Binding-site contacts:
Ligand atom N9 contacts residue ILE121 of chain 3.A at 4.4 Å.
Ligand atom CL1 contacts residue ILE124 of chain 3.A at 3.4 Å.
Ligand atom C1 contacts residue PRO53 of chain 3.A at 4.4 Å (hydrophobic).
Ligand atom N9 contacts residue PRO53 of chain 3.A at 4.2 Å.
Ligand atom O9A contacts residue ILE121 of chain 3.A at 3.5 Å.
Ligand atom CL2 contacts residue ILE121 of chain 3.A at 4.0 Å.
Ligand atom CL1 contacts residue GLY123 of chain 3.A at 3.7 Å.
Ligand atom CL2 contacts residue GLY123 of chain 3.A at 3.6 Å.
Ligand atom CL1 contacts residue PRO53 of chain 3.A at 4.1 Å.
Ligand atom O9B contacts residue PRO53 of chain 3.A at 3.9 Å.
Ligand atom C1 contacts residue GLY52 of chain 3.A at 4.3 Å.
Ligand atom C2 contacts residue GLY52 of chain 3.A at 4.3 Å.
Ligand atom C1 contacts residue TYR125 of chain 3.A at 3.6 Å (hydrophobic).
Ligand atom C8 contacts residue PRO53 of chain 3.A at 3.8 Å (hydrophobic).
Ligand atom C4 contacts residue PRO50 of chain 3.A at 4.3 Å (hydrophobic).
Ligand atom C9 contacts residue PRO53 of chain 3.A at 4.1 Å (hydrophobic).
Ligand atom CL1 contacts residue ILE51 of chain 3.A at 4.2 Å.
Ligand atom CL1 contacts residue PRO50 of chain 3.A at 3.7 Å.
Ligand atom CL2 contacts residue THR98 of chain 3.A at 4.0 Å.
Ligand atom O2 contacts residue PRO50 of chain 3.A at 4.0 Å.
Ligand atom CL2 contacts residue PRO53 of chain 3.A at 3.6 Å.
Ligand atom CL1 contacts residue TYR125 of chain 3.A at 3.7 Å.
Ligand atom C2 contacts residue PRO53 of chain 3.A at 4.1 Å (hydrophobic).
Ligand atom O4 contacts residue PRO50 of chain 3.A at 3.4 Å.
Ligand atom C1 contacts residue GLY123 of chain 3.A at 4.3 Å.
Ligand atom CL1 contacts residue GLY52 of chain 3.A at 3.3 Å.
Ligand atom CL2 contacts residue TYR125 of chain 3.A at 3.8 Å.
Ligand atom C1 contacts residue PRO50 of chain 3.A at 4.2 Å (hydrophobic).
Ligand atom O2 contacts residue PRO53 of chain 3.A at 3.2 Å.
Ligand atom C2 contacts residue PRO50 of chain 3.A at 4.0 Å (hydrophobic).
Ligand atom CL2 contacts residue GLY52 of chain 3.A at 4.5 Å.
Ligand atom O2 contacts residue GLY52 of chain 3.A at 3.3 Å.
Ligand atom N2 contacts residue PRO50 of chain 3.A at 4.3 Å.

The protein below binds the small molecule below.
Small molecule (SMILES): O=C(N[C@H](CO)[C@H](O)c1ccc([N+](=O)[O-])cc1)C(Cl)Cl

Sequence of chain 3.A:
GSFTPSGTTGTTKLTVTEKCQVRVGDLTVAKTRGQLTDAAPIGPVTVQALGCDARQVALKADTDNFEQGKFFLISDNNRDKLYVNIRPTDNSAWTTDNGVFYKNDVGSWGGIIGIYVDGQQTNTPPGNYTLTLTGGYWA